Sequence of chain 55.A:
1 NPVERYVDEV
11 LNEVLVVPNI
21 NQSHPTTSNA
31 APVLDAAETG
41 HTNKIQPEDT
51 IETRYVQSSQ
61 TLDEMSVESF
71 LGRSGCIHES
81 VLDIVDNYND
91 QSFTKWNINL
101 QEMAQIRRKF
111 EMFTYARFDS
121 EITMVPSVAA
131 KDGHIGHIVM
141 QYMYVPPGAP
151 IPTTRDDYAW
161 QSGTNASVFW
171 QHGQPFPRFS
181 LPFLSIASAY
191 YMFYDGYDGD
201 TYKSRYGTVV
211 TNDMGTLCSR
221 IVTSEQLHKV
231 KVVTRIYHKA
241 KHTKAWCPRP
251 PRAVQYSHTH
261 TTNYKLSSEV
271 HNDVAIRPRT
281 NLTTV

Binding-site contacts:
Ligand atom CM2 contacts residue ILE122 of chain 55.A at 3.8 Å (hydrophobic).
Ligand atom CM4 contacts residue TYR144 of chain 55.A at 3.8 Å (hydrophobic).
Ligand atom O1B contacts residue ILE98 of chain 55.A at 3.2 Å.
Ligand atom O1 contacts residue MET214 of chain 55.A at 3.2 Å.
Ligand atom CM6 contacts residue LEU184 of chain 55.A at 3.7 Å (hydrophobic).
Ligand atom C4 contacts residue LEU100 of chain 55.A at 3.9 Å (hydrophobic).
Ligand atom CM4 contacts residue TYR142 of chain 55.A at 3.7 Å (hydrophobic).
Ligand atom C6B contacts residue ILE98 of chain 55.A at 3.8 Å (hydrophobic).
Ligand atom CM6 contacts residue LEU181 of chain 55.A at 3.8 Å (hydrophobic).
Ligand atom C2B contacts residue ILE122 of chain 55.A at 4.0 Å (hydrophobic).
Ligand atom N3A contacts residue PHE179 of chain 55.A at 3.7 Å.
Ligand atom N4A contacts residue TYR144 of chain 55.A at 3.7 Å.
Ligand atom C1C contacts residue MET214 of chain 55.A at 3.2 Å (hydrophobic).
Ligand atom CM3 contacts residue TYR190 of chain 55.A at 3.6 Å (hydrophobic).
Ligand atom C2A contacts residue LEU217 of chain 55.A at 4.0 Å (hydrophobic).
Ligand atom C1B contacts residue ILE98 of chain 55.A at 3.7 Å (hydrophobic).
Ligand atom N1A contacts residue MET124 of chain 55.A at 3.6 Å.
Ligand atom C6B contacts residue LEU181 of chain 55.A at 3.5 Å (hydrophobic).
Ligand atom N5A contacts residue MET124 of chain 55.A at 3.9 Å.
Ligand atom N3A contacts residue TYR144 of chain 55.A at 3.2 Å.
Ligand atom N1A contacts residue LEU217 of chain 55.A at 3.3 Å.
Ligand atom C4 contacts residue TYR190 of chain 55.A at 3.7 Å (hydrophobic).
Ligand atom C1B contacts residue LEU181 of chain 55.A at 4.0 Å (hydrophobic).
Ligand atom N4A contacts residue PHE179 of chain 55.A at 3.5 Å.
Ligand atom C5B contacts residue LEU181 of chain 55.A at 3.6 Å (hydrophobic).
Ligand atom N2 contacts residue MET214 of chain 55.A at 3.8 Å.
Ligand atom C3 contacts residue LEU100 of chain 55.A at 3.8 Å (hydrophobic).
Ligand atom CM4 contacts residue VAL168 of chain 55.A at 3.9 Å (hydrophobic).
Ligand atom CM4 contacts residue ALA166 of chain 55.A at 3.1 Å (hydrophobic).
Ligand atom CM2 contacts residue ILE77 of chain 55.A at 3.8 Å (hydrophobic).
Ligand atom O1 contacts residue LEU100 of chain 55.A at 3.7 Å.
Ligand atom C5B contacts residue TYR144 of chain 55.A at 3.8 Å (hydrophobic).
Ligand atom N2 contacts residue LEU100 of chain 55.A at 3.8 Å.
Ligand atom N5A contacts residue LEU217 of chain 55.A at 3.6 Å.
Ligand atom N5A contacts residue PHE179 of chain 55.A at 3.3 Å.
Ligand atom C5 contacts residue MET214 of chain 55.A at 3.4 Å (hydrophobic).
Ligand atom C4 contacts residue MET214 of chain 55.A at 3.7 Å (hydrophobic).
Ligand atom CM6 contacts residue TYR144 of chain 55.A at 3.7 Å (hydrophobic).
Ligand atom C2A contacts residue PHE179 of chain 55.A at 3.5 Å (hydrophobic).
Ligand atom N1A contacts residue PHE179 of chain 55.A at 3.3 Å.

A small-molecule ligand and the protein it binds are described below.
Small molecule (SMILES): Cc1cc(CCCOc2c(C)cc(-c3nnn(C)n3)cc2C)on1